Binding-site contacts:
Ligand atom CD contacts residue HEM1 of chain 1.H at 3.8 Å.
Ligand atom NE contacts residue HEM1 of chain 1.H at 3.9 Å.
Ligand atom OXT contacts residue ASP300 of chain 1.B at 3.7 Å.
Ligand atom CB contacts residue GLN181 of chain 1.B at 4.1 Å.
Ligand atom CD contacts residue GLU295 of chain 1.B at 3.6 Å.
Ligand atom CA contacts residue TYR291 of chain 1.B at 4.2 Å (hydrophobic).
Ligand atom CD contacts residue VAL270 of chain 1.B at 4.1 Å (hydrophobic).
Ligand atom C contacts residue GLU295 of chain 1.B at 4.2 Å.
Ligand atom CB contacts residue GLU295 of chain 1.B at 3.1 Å.
Ligand atom OXT contacts residue TYR265 of chain 1.B at 3.6 Å (h-bond).
Ligand atom OXT contacts residue TYR291 of chain 1.B at 2.8 Å (h-bond).
Ligand atom C contacts residue ASP300 of chain 1.B at 3.6 Å.
Ligand atom NE contacts residue GLU295 of chain 1.B at 2.6 Å (salt-bridge).
Ligand atom CA contacts residue HEM1 of chain 1.H at 4.0 Å.
Ligand atom CZ contacts residue HEM1 of chain 1.H at 3.8 Å.
Ligand atom O contacts residue ASP300 of chain 1.B at 2.7 Å (salt-bridge).
Ligand atom CG contacts residue HEM1 of chain 1.H at 4.3 Å.
Ligand atom C contacts residue TYR291 of chain 1.B at 3.5 Å (hydrophobic).
Ligand atom O contacts residue GLU295 of chain 1.B at 3.8 Å.
Ligand atom O contacts residue TYR291 of chain 1.B at 3.4 Å.
Ligand atom CG contacts residue GLU295 of chain 1.B at 3.8 Å.
Ligand atom CZ contacts residue PRO268 of chain 1.B at 3.7 Å (hydrophobic).
Ligand atom N contacts residue HEM1 of chain 1.H at 3.1 Å (h-bond).
Ligand atom NH1 contacts residue PRO268 of chain 1.B at 3.9 Å.
Ligand atom OXT contacts residue TRP264 of chain 1.B at 4.2 Å.
Ligand atom NH2 contacts residue HEM1 of chain 1.H at 3.5 Å.
Ligand atom CA contacts residue GLU295 of chain 1.B at 3.5 Å.
Ligand atom NH2 contacts residue GLU295 of chain 1.B at 3.0 Å (salt-bridge).
Ligand atom CG contacts residue GLN181 of chain 1.B at 4.3 Å.
Ligand atom NE contacts residue PRO268 of chain 1.B at 3.7 Å.
Ligand atom NH2 contacts residue PRO268 of chain 1.B at 3.9 Å.
Ligand atom OXT contacts residue GLN181 of chain 1.B at 3.5 Å (h-bond).
Ligand atom CZ contacts residue GLU295 of chain 1.B at 3.4 Å.
Ligand atom CZ contacts residue TRP290 of chain 1.B at 3.9 Å (hydrophobic).
Ligand atom NH2 contacts residue TRP290 of chain 1.B at 2.8 Å (h-bond).
Ligand atom CB contacts residue PRO268 of chain 1.B at 4.0 Å (hydrophobic).
Ligand atom NH2 contacts residue TYR291 of chain 1.B at 3.9 Å.
Ligand atom N contacts residue GLU295 of chain 1.B at 2.8 Å (salt-bridge).
Ligand atom NH1 contacts residue HEM1 of chain 1.H at 3.5 Å (h-bond).
Ligand atom CB contacts residue TYR291 of chain 1.B at 3.8 Å (hydrophobic).

The protein below binds the small molecule below.
Small molecule (SMILES): NC(=[NH2+])NCCC[C@H](N)C(=O)O

Sequence of chain 1.B:
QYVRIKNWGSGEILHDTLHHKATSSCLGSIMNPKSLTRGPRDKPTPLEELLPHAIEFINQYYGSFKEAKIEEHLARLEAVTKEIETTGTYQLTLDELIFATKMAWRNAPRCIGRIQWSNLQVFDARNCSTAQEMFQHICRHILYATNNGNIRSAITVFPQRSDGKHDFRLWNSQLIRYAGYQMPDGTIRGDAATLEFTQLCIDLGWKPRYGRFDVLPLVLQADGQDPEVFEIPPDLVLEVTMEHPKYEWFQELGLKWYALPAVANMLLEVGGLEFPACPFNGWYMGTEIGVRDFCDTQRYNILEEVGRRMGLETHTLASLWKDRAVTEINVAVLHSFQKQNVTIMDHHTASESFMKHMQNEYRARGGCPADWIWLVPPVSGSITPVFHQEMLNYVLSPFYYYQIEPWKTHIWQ